This small molecule binds to this protein.
Small molecule (SMILES): CC(=O)N[C@@H]1[C@@H](O)[C@H](O)[C@@H](CO)O[C@H]1O

Sequence of chain 2.A:
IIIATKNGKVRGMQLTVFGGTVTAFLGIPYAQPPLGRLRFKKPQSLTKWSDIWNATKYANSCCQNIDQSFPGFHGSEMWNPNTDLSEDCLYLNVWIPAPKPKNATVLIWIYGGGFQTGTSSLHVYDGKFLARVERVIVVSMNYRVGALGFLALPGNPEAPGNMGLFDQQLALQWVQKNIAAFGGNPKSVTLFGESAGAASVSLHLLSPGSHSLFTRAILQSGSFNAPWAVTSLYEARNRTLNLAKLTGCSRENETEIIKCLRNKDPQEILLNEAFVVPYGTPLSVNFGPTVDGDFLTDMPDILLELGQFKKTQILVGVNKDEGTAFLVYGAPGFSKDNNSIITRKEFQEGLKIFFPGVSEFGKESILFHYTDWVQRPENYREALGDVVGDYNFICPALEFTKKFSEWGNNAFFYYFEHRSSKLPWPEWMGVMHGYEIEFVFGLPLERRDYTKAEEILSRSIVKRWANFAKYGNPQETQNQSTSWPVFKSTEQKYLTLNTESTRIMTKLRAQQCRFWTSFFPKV

Binding-site contacts:
Ligand atom C8 contacts residue GLU482 of chain 2.A at 3.8 Å.
Ligand atom N2 contacts residue ASN485 of chain 2.A at 3.0 Å (h-bond).
Ligand atom C2 contacts residue ASN485 of chain 2.A at 2.4 Å.
Ligand atom O7 contacts residue ARG465 of chain 2.A at 3.6 Å.
Ligand atom C1 contacts residue ASN485 of chain 2.A at 1.4 Å.
Ligand atom C8 contacts residue LYS469 of chain 2.A at 3.6 Å.
Ligand atom O3 contacts residue ARG465 of chain 2.A at 3.5 Å.
Ligand atom C5 contacts residue ASN485 of chain 2.A at 3.7 Å.
Ligand atom O5 contacts residue ASN485 of chain 2.A at 2.4 Å (h-bond).
Ligand atom O7 contacts residue GLU482 of chain 2.A at 4.4 Å.
Ligand atom C3 contacts residue ASN485 of chain 2.A at 3.8 Å.
Ligand atom C7 contacts residue ASN485 of chain 2.A at 3.5 Å.
Ligand atom C7 contacts residue GLU482 of chain 2.A at 4.2 Å.
Ligand atom C4 contacts residue ASN485 of chain 2.A at 4.2 Å.
Ligand atom C8 contacts residue ARG465 of chain 2.A at 4.0 Å.
Ligand atom N2 contacts residue ARG465 of chain 2.A at 4.2 Å.
Ligand atom C7 contacts residue ARG465 of chain 2.A at 3.7 Å.
Ligand atom O7 contacts residue SER466 of chain 2.A at 4.3 Å.
Ligand atom O7 contacts residue ASN485 of chain 2.A at 3.5 Å (h-bond).